Sequence of chain 3.G:
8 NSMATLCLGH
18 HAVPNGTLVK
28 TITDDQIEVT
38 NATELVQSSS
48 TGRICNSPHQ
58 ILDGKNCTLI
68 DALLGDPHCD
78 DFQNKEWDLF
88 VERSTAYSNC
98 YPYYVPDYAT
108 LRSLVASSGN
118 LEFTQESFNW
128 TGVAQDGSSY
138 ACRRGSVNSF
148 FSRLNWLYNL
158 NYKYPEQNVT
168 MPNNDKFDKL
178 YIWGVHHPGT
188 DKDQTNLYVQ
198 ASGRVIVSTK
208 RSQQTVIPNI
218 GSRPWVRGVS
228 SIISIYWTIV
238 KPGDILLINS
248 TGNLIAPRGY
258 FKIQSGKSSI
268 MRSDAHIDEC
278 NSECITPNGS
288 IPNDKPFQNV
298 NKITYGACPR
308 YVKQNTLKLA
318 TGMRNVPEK

Sequence of chain 2.H:
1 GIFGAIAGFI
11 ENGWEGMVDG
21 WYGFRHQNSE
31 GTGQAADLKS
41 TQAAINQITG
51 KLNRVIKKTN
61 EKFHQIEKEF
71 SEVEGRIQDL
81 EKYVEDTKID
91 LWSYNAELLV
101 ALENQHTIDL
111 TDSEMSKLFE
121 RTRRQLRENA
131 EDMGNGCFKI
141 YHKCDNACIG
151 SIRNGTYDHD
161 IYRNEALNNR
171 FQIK

Binding-site contacts:
Ligand atom N2 contacts residue ASN285 of chain 2.G at 2.8 Å (h-bond).
Ligand atom O7 contacts residue ASN285 of chain 2.G at 3.8 Å.
Ligand atom C8 contacts residue VAL297 of chain 2.G at 4.1 Å (hydrophobic).
Ligand atom C7 contacts residue VAL297 of chain 2.G at 4.2 Å (hydrophobic).
Ligand atom C5 contacts residue ASN285 of chain 2.G at 3.6 Å.
Ligand atom C8 contacts residue SER45 of chain 2.G at 4.1 Å.
Ligand atom C2 contacts residue VAL297 of chain 2.G at 4.1 Å (hydrophobic).
Ligand atom N2 contacts residue VAL297 of chain 2.G at 3.3 Å (h-bond).
Ligand atom C2 contacts residue ASN285 of chain 2.G at 2.5 Å.
Ligand atom C7 contacts residue ASN285 of chain 2.G at 3.5 Å.
Ligand atom C3 contacts residue ASN285 of chain 2.G at 3.8 Å.
Ligand atom O5 contacts residue ASN285 of chain 2.G at 2.4 Å (h-bond).
Ligand atom C8 contacts residue ASN296 of chain 2.G at 4.4 Å.
Ligand atom C1 contacts residue ASN285 of chain 2.G at 1.4 Å.
Ligand atom C8 contacts residue GLU69 of chain 2.H at 4.3 Å.
Ligand atom C8 contacts residue LYS299 of chain 2.G at 4.0 Å.
Ligand atom C4 contacts residue ASN285 of chain 2.G at 4.2 Å.
Ligand atom C3 contacts residue VAL297 of chain 2.G at 4.4 Å (hydrophobic).
Ligand atom C1 contacts residue VAL297 of chain 2.G at 4.1 Å (hydrophobic).
Ligand atom O3 contacts residue SER262 of chain 3.G at 3.9 Å.

The protein below binds the small molecule below.
Small molecule (SMILES): CC(=O)N[C@H]1[C@H](O[C@H]2[C@H](O)[C@@H](NC(C)=O)CO[C@@H]2CO)O[C@H](CO)[C@@H](O[C@@H]2O[C@H](CO[C@H]3O[C@H](CO)[C@@H](O)[C@H](O)[C@@H]3O)[C@@H](O)[C@H](O)[C@@H]2O)[C@@H]1O

Sequence of chain 2.G:
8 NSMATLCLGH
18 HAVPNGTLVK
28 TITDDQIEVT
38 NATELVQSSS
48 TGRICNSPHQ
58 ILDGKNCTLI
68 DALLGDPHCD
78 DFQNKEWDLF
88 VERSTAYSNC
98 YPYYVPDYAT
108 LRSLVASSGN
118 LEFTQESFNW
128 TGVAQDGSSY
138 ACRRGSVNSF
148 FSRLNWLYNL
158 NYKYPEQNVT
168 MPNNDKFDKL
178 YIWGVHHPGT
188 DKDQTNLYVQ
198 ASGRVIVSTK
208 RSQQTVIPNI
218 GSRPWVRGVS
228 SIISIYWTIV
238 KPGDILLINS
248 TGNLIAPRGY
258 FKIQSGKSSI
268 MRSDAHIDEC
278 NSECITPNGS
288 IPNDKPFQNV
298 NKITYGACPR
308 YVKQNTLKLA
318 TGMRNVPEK